Sequence of chain 2.A:
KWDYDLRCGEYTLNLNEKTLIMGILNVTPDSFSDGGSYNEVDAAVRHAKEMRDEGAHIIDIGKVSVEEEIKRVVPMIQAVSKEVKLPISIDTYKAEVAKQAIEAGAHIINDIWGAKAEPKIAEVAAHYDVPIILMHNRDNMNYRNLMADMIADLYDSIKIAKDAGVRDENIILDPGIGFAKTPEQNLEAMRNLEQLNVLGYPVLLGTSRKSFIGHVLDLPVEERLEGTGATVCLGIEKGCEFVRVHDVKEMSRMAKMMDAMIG

Binding-site contacts:
Ligand atom C5 contacts residue HIS276 of chain 2.A at 3.4 Å.
Ligand atom N1 contacts residue ILE163 of chain 2.A at 3.7 Å.
Ligand atom O2 contacts residue ARG274 of chain 2.A at 3.5 Å (salt-bridge).
Ligand atom N2 contacts residue ARG274 of chain 2.A at 3.9 Å.
Ligand atom N3 contacts residue ARG274 of chain 2.A at 3.6 Å.
Ligand atom C4 contacts residue PHE209 of chain 2.A at 3.8 Å (hydrophobic).
Ligand atom C4 contacts residue ARG274 of chain 2.A at 3.9 Å.
Ligand atom O4 contacts residue LYS240 of chain 2.A at 2.9 Å (salt-bridge).
Ligand atom N5 contacts residue MET165 of chain 2.A at 3.6 Å.
Ligand atom C2 contacts residue MET165 of chain 2.A at 3.7 Å (hydrophobic).
Ligand atom C11 contacts residue PHE209 of chain 2.A at 3.9 Å (hydrophobic).
Ligand atom C6 contacts residue ILE142 of chain 2.A at 3.3 Å (hydrophobic).
Ligand atom N5 contacts residue ASP204 of chain 2.A at 2.7 Å (salt-bridge).
Ligand atom O1 contacts residue LYS240 of chain 2.A at 3.0 Å (salt-bridge).
Ligand atom N1 contacts residue ASN140 of chain 2.A at 2.5 Å (h-bond).
Ligand atom O3 contacts residue ARG274 of chain 2.A at 3.3 Å (salt-bridge).
Ligand atom N3 contacts residue ASP121 of chain 2.A at 3.2 Å (salt-bridge).
Ligand atom N2 contacts residue ASN140 of chain 2.A at 3.2 Å (h-bond).
Ligand atom C1 contacts residue ARG274 of chain 2.A at 3.5 Å.
Ligand atom O4 contacts residue PHE209 of chain 2.A at 3.3 Å.
Ligand atom N1 contacts residue LEU234 of chain 2.A at 3.9 Å.
Ligand atom N4 contacts residue ILE142 of chain 2.A at 3.2 Å.
Ligand atom O1 contacts residue PHE209 of chain 2.A at 3.7 Å.
Ligand atom N1 contacts residue ASP204 of chain 2.A at 3.0 Å (salt-bridge).
Ligand atom C3 contacts residue ARG274 of chain 2.A at 3.4 Å.
Ligand atom N2 contacts residue ILE142 of chain 2.A at 3.4 Å.
Ligand atom C2 contacts residue ASP204 of chain 2.A at 3.9 Å.
Ligand atom O1 contacts residue GLY236 of chain 2.A at 3.1 Å (h-bond).
Ligand atom C9 contacts residue ARG274 of chain 2.A at 3.9 Å.
Ligand atom C5 contacts residue ILE45 of chain 2.A at 3.1 Å (hydrophobic).
Ligand atom N3 contacts residue ILE142 of chain 2.A at 3.9 Å.
Ligand atom C9 contacts residue ASP204 of chain 2.A at 3.3 Å.
Ligand atom N4 contacts residue ARG274 of chain 2.A at 3.6 Å.
Ligand atom C7 contacts residue ARG274 of chain 2.A at 3.5 Å.
Ligand atom C5 contacts residue ARG274 of chain 2.A at 3.4 Å.
Ligand atom C7 contacts residue PHE209 of chain 2.A at 3.4 Å (hydrophobic).
Ligand atom N4 contacts residue ASP121 of chain 2.A at 3.0 Å (salt-bridge).
Ligand atom C6 contacts residue ARG274 of chain 2.A at 3.6 Å.
Ligand atom O4 contacts residue ARG274 of chain 2.A at 3.9 Å.
Ligand atom C9 contacts residue ASN140 of chain 2.A at 3.4 Å.

This small molecule binds to this protein.
Small molecule (SMILES): COC(=O)C[C@@H](C)c1n[nH]c2nc(N)[nH]c(=O)c2c1=O